Sequence of chain 10.A:
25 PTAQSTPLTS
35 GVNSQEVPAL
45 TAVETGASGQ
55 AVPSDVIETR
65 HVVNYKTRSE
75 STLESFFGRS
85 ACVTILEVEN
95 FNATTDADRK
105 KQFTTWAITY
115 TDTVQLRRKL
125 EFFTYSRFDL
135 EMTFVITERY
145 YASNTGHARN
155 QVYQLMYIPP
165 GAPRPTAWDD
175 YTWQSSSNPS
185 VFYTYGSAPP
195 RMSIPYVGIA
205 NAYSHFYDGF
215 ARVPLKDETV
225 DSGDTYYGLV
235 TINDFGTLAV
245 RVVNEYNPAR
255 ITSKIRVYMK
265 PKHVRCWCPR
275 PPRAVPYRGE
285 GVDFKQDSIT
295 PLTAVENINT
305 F

Sequence of chain 9.A:
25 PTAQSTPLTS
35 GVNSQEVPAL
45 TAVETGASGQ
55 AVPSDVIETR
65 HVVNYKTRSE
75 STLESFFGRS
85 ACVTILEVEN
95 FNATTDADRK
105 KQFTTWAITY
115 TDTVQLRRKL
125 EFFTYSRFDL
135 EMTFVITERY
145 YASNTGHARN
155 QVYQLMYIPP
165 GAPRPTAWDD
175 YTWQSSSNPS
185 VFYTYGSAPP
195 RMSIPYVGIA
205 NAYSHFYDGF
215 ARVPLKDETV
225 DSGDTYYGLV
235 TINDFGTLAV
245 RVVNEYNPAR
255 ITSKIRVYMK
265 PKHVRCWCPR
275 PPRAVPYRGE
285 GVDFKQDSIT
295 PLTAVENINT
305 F

Binding-site contacts:
Ligand atom O1A contacts residue PRO252 of chain 9.A at 3.3 Å.
Ligand atom O4 contacts residue TYR250 of chain 9.A at 3.4 Å.
Ligand atom O1B contacts residue ALA146 of chain 10.A at 3.2 Å.
Ligand atom O1B contacts residue ASN148 of chain 10.A at 4.3 Å.
Ligand atom C1 contacts residue SER147 of chain 10.A at 3.6 Å.
Ligand atom O10 contacts residue TYR250 of chain 9.A at 2.7 Å (h-bond).
Ligand atom C7 contacts residue TYR145 of chain 10.A at 3.8 Å (hydrophobic).
Ligand atom O4 contacts residue TYR145 of chain 10.A at 4.2 Å.
Ligand atom C4 contacts residue TYR145 of chain 10.A at 3.6 Å (hydrophobic).
Ligand atom C1 contacts residue ALA146 of chain 10.A at 3.9 Å (hydrophobic).
Ligand atom C10 contacts residue TYR145 of chain 10.A at 3.6 Å (hydrophobic).
Ligand atom C6 contacts residue ALA146 of chain 10.A at 4.2 Å (hydrophobic).
Ligand atom C11 contacts residue TYR250 of chain 9.A at 3.7 Å (hydrophobic).
Ligand atom O1A contacts residue SER147 of chain 10.A at 2.8 Å (h-bond).
Ligand atom C6 contacts residue TYR145 of chain 10.A at 3.4 Å (hydrophobic).
Ligand atom C11 contacts residue TYR145 of chain 10.A at 3.7 Å (hydrophobic).
Ligand atom O8 contacts residue ALA146 of chain 10.A at 3.3 Å.
Ligand atom C10 contacts residue TYR250 of chain 9.A at 3.5 Å (hydrophobic).
Ligand atom C3 contacts residue PRO252 of chain 9.A at 3.9 Å (hydrophobic).
Ligand atom C8 contacts residue ALA146 of chain 10.A at 4.4 Å (hydrophobic).
Ligand atom C5 contacts residue TYR145 of chain 10.A at 3.3 Å (hydrophobic).
Ligand atom C1 contacts residue PRO252 of chain 9.A at 4.1 Å (hydrophobic).
Ligand atom N5 contacts residue TYR250 of chain 9.A at 4.4 Å.
Ligand atom C9 contacts residue TYR145 of chain 10.A at 4.2 Å (hydrophobic).
Ligand atom O4 contacts residue PRO252 of chain 9.A at 3.8 Å.
Ligand atom O1A contacts residue ALA146 of chain 10.A at 4.2 Å.
Ligand atom C4 contacts residue PRO252 of chain 9.A at 3.8 Å (hydrophobic).
Ligand atom O1B contacts residue SER147 of chain 10.A at 3.1 Å (h-bond).
Ligand atom O4 contacts residue ASN251 of chain 9.A at 4.2 Å.
Ligand atom C11 contacts residue ARG143 of chain 10.A at 4.0 Å.
Ligand atom N5 contacts residue TYR145 of chain 10.A at 2.6 Å (h-bond).

The small molecule below binds the protein below.
Small molecule (SMILES): CC(=O)N[C@H]1[C@H]([C@H](O)[C@H](O)CO)O[C@@](O)(C(=O)O)C[C@@H]1O